Sequence of chain 49.C:
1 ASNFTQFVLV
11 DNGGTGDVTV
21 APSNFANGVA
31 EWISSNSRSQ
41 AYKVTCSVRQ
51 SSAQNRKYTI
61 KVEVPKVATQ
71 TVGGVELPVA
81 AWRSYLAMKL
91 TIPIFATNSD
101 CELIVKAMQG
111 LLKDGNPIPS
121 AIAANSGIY

Sequence of chain 35.C:
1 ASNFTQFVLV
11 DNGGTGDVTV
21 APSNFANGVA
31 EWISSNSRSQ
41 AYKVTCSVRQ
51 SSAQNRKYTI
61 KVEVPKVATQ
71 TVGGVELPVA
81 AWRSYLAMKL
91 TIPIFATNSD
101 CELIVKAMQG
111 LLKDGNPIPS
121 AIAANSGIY

Binding-site contacts:
Ligand atom O3' contacts residue SER51 of chain 49.C at 3.3 Å (h-bond).
Ligand atom OP2 contacts residue LYS57 of chain 49.C at 3.5 Å (salt-bridge).
Ligand atom C8 contacts residue LYS61 of chain 35.C at 3.6 Å.
Ligand atom C2 contacts residue SER47 of chain 35.C at 3.2 Å.
Ligand atom N1 contacts residue THR59 of chain 35.C at 3.4 Å.
Ligand atom C4' contacts residue ARG49 of chain 49.C at 3.6 Å.
Ligand atom OP2 contacts residue SER51 of chain 49.C at 3.3 Å (h-bond).
Ligand atom O5' contacts residue LYS89 of chain 49.C at 3.2 Å (salt-bridge).
Ligand atom O5' contacts residue ARG49 of chain 49.C at 3.6 Å (salt-bridge).
Ligand atom OP1 contacts residue ASN55 of chain 49.C at 3.2 Å.
Ligand atom C5 contacts residue THR45 of chain 35.C at 3.4 Å.
Ligand atom OP1 contacts residue SER51 of chain 49.C at 2.7 Å (h-bond).
Ligand atom C6 contacts residue THR59 of chain 35.C at 3.5 Å.
Ligand atom N6 contacts residue CYS46 of chain 35.C at 3.6 Å (h-bond).
Ligand atom O3' contacts residue ARG49 of chain 49.C at 3.6 Å (salt-bridge).
Ligand atom OP1 contacts residue LYS57 of chain 49.C at 2.9 Å.
Ligand atom O5' contacts residue LYS57 of chain 49.C at 2.8 Å (salt-bridge).
Ligand atom OP1 contacts residue ARG49 of chain 49.C at 2.6 Å (salt-bridge).
Ligand atom O4' contacts residue LYS61 of chain 35.C at 3.7 Å.
Ligand atom OP2 contacts residue LYS57 of chain 49.C at 3.0 Å (salt-bridge).
Ligand atom N9 contacts residue LYS61 of chain 35.C at 3.8 Å.
Ligand atom N6 contacts residue THR59 of chain 35.C at 2.7 Å (h-bond).
Ligand atom OP1 contacts residue SER52 of chain 49.C at 3.1 Å.
Ligand atom N6 contacts residue THR45 of chain 35.C at 2.8 Å (h-bond).
Ligand atom OP2 contacts residue LYS89 of chain 49.C at 3.5 Å (salt-bridge).
Ligand atom OP2 contacts residue TYR85 of chain 35.C at 2.6 Å (h-bond).
Ligand atom N7 contacts residue LYS61 of chain 35.C at 3.4 Å.
Ligand atom C6 contacts residue THR45 of chain 35.C at 3.4 Å.
Ligand atom OP1 contacts residue LYS89 of chain 49.C at 3.5 Å (salt-bridge).
Ligand atom N1 contacts residue SER47 of chain 35.C at 2.7 Å (h-bond).
Ligand atom C5' contacts residue LYS57 of chain 49.C at 3.8 Å.
Ligand atom N7 contacts residue THR45 of chain 35.C at 2.7 Å (h-bond).
Ligand atom P contacts residue SER51 of chain 49.C at 3.2 Å.
Ligand atom N7 contacts residue TYR85 of chain 35.C at 3.8 Å.
Ligand atom P contacts residue ARG49 of chain 49.C at 3.7 Å.
Ligand atom C5' contacts residue ARG49 of chain 49.C at 2.6 Å.
Ligand atom OP1 contacts residue ASN55 of chain 49.C at 3.0 Å (h-bond).
Ligand atom OP2 contacts residue LYS43 of chain 35.C at 2.7 Å (salt-bridge).
Ligand atom OP2 contacts residue THR91 of chain 49.C at 3.7 Å.
Ligand atom P contacts residue LYS57 of chain 49.C at 3.1 Å.

The protein below binds the small molecule below.
Small molecule (SMILES): Nc1ccn([C@@H]2O[C@H](CO[P](=O)(O)O[C@H]3[C@@H](O)[C@H](n4cnc5c(N)ncnc54)O[C@@H]3CO[P](=O)(O)O[C@H]3[C@@H](O)[C@H](n4cnc5c(=O)nc(N)[nH]c54)O[C@@H]3CO[P](=O)(O)O[C@H]3[C@@H](O)[C@H](n4cnc5c(N)ncnc54)O[C@@H]3CO[P](=O)(O)O[C@H]3[C@@H](O)[C@H](n4cnc5c(N)ncnc54)O[C@@H]3CO[P](=O)(O)O[C@H]3[C@@H](O)[C@H](n4ccc(=O)[nH]c4=O)O[C@@H]3CO[P](=O)(O)O[C@H]3[C@@H](O)[C@H](n4ccc(N)nc4=O)O[C@@H]3CO[P](=O)(O)O[C@H]3[C@@H](O)[C@H](n4ccc(=O)[nH]c4=O)O[C@@H]3CO[P](=O)(O)O[C@H]3[C@@H](O)[C@H](n4cnc5c(=O)nc(N)[nH]c54)O[C@@H]3CO)[C@@H](O)[C@H]2O)c(=O)n1